A small-molecule ligand and the protein it binds are described below.
Small molecule (SMILES): CC(=O)N[C@@H]1[C@@H](O)[C@H](O)[C@@H](CO)O[C@H]1O

Binding-site contacts:
Ligand atom C5 contacts residue GLN577 of chain 1.C at 4.5 Å.
Ligand atom C8 contacts residue ASN328 of chain 1.C at 3.3 Å.
Ligand atom N2 contacts residue ASN328 of chain 1.C at 2.3 Å (h-bond).
Ligand atom C1 contacts residue ASN328 of chain 1.C at 1.5 Å.
Ligand atom C4 contacts residue ASN328 of chain 1.C at 4.3 Å.
Ligand atom O6 contacts residue GLN577 of chain 1.C at 4.4 Å.
Ligand atom O7 contacts residue ASN328 of chain 1.C at 4.1 Å.
Ligand atom C8 contacts residue ILE329 of chain 1.C at 4.2 Å (hydrophobic).
Ligand atom C3 contacts residue ASN328 of chain 1.C at 3.9 Å.
Ligand atom C5 contacts residue ASN328 of chain 1.C at 3.7 Å.
Ligand atom C7 contacts residue ASN328 of chain 1.C at 3.1 Å.
Ligand atom O5 contacts residue ASN328 of chain 1.C at 2.4 Å (h-bond).
Ligand atom C2 contacts residue ASN328 of chain 1.C at 2.6 Å.

Sequence of chain 1.C:
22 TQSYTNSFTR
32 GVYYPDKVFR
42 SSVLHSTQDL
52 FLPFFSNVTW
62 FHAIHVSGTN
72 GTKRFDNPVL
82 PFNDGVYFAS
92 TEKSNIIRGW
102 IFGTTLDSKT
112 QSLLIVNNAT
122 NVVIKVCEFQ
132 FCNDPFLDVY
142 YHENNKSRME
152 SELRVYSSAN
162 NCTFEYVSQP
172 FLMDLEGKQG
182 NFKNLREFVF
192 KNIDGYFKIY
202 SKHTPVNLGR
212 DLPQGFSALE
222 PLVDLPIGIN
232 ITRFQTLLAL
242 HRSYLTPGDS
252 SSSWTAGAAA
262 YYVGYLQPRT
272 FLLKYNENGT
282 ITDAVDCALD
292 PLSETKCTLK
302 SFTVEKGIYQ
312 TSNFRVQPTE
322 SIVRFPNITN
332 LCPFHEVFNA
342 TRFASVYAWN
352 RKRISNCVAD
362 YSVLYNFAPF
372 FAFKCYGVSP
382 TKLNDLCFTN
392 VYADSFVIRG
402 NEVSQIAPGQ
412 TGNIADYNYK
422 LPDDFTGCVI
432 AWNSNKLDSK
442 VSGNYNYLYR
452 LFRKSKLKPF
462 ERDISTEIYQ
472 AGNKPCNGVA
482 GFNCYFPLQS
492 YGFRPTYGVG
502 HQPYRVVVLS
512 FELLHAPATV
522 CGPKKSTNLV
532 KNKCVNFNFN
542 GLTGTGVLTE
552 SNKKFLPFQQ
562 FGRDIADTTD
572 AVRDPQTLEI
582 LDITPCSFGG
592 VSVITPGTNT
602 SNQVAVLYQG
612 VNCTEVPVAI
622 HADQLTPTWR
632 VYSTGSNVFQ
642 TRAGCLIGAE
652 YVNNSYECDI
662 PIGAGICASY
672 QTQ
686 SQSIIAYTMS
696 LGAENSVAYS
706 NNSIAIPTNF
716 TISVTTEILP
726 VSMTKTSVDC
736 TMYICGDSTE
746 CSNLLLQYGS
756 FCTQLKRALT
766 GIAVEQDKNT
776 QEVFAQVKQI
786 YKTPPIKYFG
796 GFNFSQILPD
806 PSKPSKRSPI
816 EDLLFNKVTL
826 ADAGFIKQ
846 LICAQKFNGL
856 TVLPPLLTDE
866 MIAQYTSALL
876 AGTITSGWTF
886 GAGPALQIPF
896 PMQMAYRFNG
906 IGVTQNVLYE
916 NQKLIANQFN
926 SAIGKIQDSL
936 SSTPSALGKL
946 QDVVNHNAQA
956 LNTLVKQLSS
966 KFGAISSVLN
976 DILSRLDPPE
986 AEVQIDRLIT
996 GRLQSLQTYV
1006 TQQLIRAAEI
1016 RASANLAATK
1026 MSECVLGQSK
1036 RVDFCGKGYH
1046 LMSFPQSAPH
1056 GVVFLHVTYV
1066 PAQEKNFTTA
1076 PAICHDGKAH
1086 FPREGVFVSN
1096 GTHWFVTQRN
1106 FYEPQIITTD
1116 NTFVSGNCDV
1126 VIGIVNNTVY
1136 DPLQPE